Binding-site contacts:
Ligand atom CBA contacts residue PGF1 of chain 1.C at 3.7 Å.
Ligand atom C2 contacts residue GLY110 of chain 1.A at 3.6 Å.
Ligand atom CBB contacts residue PGF1 of chain 1.C at 3.5 Å.
Ligand atom OAO contacts residue PGF1 of chain 1.C at 3.1 Å.
Ligand atom CAT contacts residue ASP113 of chain 1.A at 3.8 Å.
Ligand atom NAR contacts residue LEU159 of chain 1.A at 3.7 Å.
Ligand atom CAS contacts residue GLY110 of chain 1.A at 3.6 Å.
Ligand atom CBF contacts residue SER42 of chain 1.A at 3.7 Å.
Ligand atom CAX contacts residue ASN111 of chain 1.A at 3.7 Å.
Ligand atom C6 contacts residue ALA56 of chain 1.A at 3.4 Å (hydrophobic).
Ligand atom NAR contacts residue GLY110 of chain 1.A at 3.0 Å (h-bond).
Ligand atom CAG contacts residue ILE91 of chain 1.A at 3.6 Å (hydrophobic).
Ligand atom CBG contacts residue SER42 of chain 1.A at 3.6 Å.
Ligand atom C6 contacts residue GLY110 of chain 1.A at 3.7 Å.
Ligand atom NAR contacts residue ILE36 of chain 1.A at 3.8 Å.
Ligand atom CAN contacts residue ILE168 of chain 1.A at 3.9 Å (hydrophobic).
Ligand atom C2 contacts residue LEU159 of chain 1.A at 3.5 Å (hydrophobic).
Ligand atom CBB contacts residue LYS58 of chain 1.A at 3.4 Å.
Ligand atom CAH contacts residue ILE168 of chain 1.A at 3.8 Å (hydrophobic).
Ligand atom CBI contacts residue GLY110 of chain 1.A at 3.8 Å.
Ligand atom N1 contacts residue CYS109 of chain 1.A at 3.7 Å.
Ligand atom N3 contacts residue LEU159 of chain 1.A at 3.7 Å.
Ligand atom N1 contacts residue GLY110 of chain 1.A at 2.8 Å (h-bond).
Ligand atom CBE contacts residue ASN157 of chain 1.A at 3.8 Å.
Ligand atom CBG contacts residue SER38 of chain 1.A at 3.3 Å.
Ligand atom OBH contacts residue GLY110 of chain 1.A at 3.0 Å (h-bond).
Ligand atom CBG contacts residue GLY39 of chain 1.A at 3.8 Å.
Ligand atom CAU contacts residue ASP113 of chain 1.A at 3.5 Å.
Ligand atom CAX contacts residue GLY110 of chain 1.A at 3.6 Å.
Ligand atom CAT contacts residue ILE112 of chain 1.A at 3.8 Å (hydrophobic).
Ligand atom C6 contacts residue LEU159 of chain 1.A at 3.6 Å (hydrophobic).
Ligand atom CBC contacts residue LYS58 of chain 1.A at 3.7 Å.
Ligand atom OAO contacts residue ILE168 of chain 1.A at 3.7 Å.
Ligand atom CBI contacts residue GLN46 of chain 1.A at 3.7 Å.
Ligand atom OBH contacts residue ASN111 of chain 1.A at 3.8 Å.
Ligand atom CBD contacts residue ILE168 of chain 1.A at 3.8 Å (hydrophobic).
Ligand atom C2 contacts residue ILE36 of chain 1.A at 3.5 Å (hydrophobic).
Ligand atom C6 contacts residue GLU108 of chain 1.A at 3.3 Å.
Ligand atom N1 contacts residue LEU159 of chain 1.A at 3.6 Å.
Ligand atom N3 contacts residue ILE36 of chain 1.A at 3.6 Å.

The small molecule below binds the protein below.
Small molecule (SMILES): CCc1cccc(CC)c1NC(=O)c1ccn2c1CCc1cnc(Nc3ccc(N4CCN(C)CC4)cc3OC)nc1-2

Sequence of chain 1.A:
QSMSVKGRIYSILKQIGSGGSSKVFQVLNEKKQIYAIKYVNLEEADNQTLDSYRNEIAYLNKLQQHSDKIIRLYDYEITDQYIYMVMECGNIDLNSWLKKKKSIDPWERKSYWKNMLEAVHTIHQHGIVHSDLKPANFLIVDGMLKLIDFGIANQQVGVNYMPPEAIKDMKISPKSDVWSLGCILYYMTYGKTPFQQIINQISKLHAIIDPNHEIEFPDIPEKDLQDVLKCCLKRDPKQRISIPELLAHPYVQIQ